This protein binds this small molecule.
Small molecule (SMILES): CC(=O)N[C@@H]1[C@@H](O)[C@H](O)[C@@H](CO)O[C@H]1O

Binding-site contacts:
Ligand atom C2 contacts residue ASN275 of chain 1.C at 2.5 Å.
Ligand atom C1 contacts residue ASN272 of chain 1.C at 4.5 Å.
Ligand atom C1 contacts residue ALA278 of chain 1.C at 4.3 Å (hydrophobic).
Ligand atom N2 contacts residue ASN275 of chain 1.C at 2.9 Å (h-bond).
Ligand atom O6 contacts residue VAL333 of chain 1.C at 3.7 Å.
Ligand atom O5 contacts residue ALA278 of chain 1.C at 3.6 Å.
Ligand atom O5 contacts residue ASN275 of chain 1.C at 2.4 Å (h-bond).
Ligand atom C3 contacts residue ASN275 of chain 1.C at 3.8 Å.
Ligand atom O5 contacts residue SER277 of chain 1.C at 4.3 Å.
Ligand atom C4 contacts residue ASN275 of chain 1.C at 4.2 Å.
Ligand atom C6 contacts residue SER277 of chain 1.C at 4.1 Å.
Ligand atom C5 contacts residue SER277 of chain 1.C at 4.1 Å.
Ligand atom O7 contacts residue ASN275 of chain 1.C at 3.9 Å.
Ligand atom C5 contacts residue ALA278 of chain 1.C at 4.4 Å (hydrophobic).
Ligand atom O6 contacts residue ALA278 of chain 1.C at 4.0 Å.
Ligand atom C6 contacts residue ALA278 of chain 1.C at 4.1 Å (hydrophobic).
Ligand atom C5 contacts residue ASN275 of chain 1.C at 3.6 Å.
Ligand atom C1 contacts residue ASN275 of chain 1.C at 1.4 Å.

Sequence of chain 1.C:
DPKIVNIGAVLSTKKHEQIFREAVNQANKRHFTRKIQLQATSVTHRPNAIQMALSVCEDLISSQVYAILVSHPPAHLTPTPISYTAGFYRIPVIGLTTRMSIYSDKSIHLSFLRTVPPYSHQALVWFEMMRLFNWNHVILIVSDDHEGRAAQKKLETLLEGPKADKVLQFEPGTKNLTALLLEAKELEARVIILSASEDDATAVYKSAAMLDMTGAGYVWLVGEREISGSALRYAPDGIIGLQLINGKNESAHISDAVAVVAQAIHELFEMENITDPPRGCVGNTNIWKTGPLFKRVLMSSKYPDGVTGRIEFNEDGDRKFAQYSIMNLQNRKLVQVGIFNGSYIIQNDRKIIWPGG